Sequence of chain 1.B:
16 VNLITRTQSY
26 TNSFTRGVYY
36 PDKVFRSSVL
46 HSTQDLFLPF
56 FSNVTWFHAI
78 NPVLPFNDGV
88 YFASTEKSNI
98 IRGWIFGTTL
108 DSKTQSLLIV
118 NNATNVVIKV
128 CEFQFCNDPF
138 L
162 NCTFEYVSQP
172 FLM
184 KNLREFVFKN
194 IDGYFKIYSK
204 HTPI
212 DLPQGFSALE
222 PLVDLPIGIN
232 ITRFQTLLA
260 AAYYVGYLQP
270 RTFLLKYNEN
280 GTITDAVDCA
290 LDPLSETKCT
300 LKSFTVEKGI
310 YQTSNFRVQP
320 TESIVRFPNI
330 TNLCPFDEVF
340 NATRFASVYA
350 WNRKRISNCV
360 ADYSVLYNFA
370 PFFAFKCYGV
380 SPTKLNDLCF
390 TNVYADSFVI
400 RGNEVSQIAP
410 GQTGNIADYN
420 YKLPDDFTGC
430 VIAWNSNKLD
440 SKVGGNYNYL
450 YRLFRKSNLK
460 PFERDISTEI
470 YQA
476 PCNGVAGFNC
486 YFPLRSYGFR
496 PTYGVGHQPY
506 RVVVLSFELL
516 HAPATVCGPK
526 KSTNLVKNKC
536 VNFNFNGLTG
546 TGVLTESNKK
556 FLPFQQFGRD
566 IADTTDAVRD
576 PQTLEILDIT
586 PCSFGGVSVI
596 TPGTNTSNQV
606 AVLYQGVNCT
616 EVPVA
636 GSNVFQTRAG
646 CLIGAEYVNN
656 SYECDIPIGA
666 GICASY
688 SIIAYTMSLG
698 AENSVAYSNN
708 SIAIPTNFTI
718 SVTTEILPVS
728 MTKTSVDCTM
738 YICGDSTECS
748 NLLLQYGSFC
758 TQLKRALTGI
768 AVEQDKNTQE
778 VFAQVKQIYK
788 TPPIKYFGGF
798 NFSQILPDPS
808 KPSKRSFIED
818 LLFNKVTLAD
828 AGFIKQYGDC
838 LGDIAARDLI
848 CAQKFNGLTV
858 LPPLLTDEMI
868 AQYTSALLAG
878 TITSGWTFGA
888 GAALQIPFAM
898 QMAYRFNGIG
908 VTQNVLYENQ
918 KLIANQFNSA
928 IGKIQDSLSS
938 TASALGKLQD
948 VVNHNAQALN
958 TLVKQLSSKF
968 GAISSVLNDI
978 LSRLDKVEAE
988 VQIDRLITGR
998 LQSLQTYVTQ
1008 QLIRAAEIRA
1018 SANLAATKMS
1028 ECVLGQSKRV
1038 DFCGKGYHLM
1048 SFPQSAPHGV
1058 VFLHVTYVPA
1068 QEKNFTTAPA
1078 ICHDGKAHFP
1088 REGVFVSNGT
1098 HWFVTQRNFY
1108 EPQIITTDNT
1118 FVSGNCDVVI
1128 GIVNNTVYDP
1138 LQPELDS

Sequence of chain 1.A:
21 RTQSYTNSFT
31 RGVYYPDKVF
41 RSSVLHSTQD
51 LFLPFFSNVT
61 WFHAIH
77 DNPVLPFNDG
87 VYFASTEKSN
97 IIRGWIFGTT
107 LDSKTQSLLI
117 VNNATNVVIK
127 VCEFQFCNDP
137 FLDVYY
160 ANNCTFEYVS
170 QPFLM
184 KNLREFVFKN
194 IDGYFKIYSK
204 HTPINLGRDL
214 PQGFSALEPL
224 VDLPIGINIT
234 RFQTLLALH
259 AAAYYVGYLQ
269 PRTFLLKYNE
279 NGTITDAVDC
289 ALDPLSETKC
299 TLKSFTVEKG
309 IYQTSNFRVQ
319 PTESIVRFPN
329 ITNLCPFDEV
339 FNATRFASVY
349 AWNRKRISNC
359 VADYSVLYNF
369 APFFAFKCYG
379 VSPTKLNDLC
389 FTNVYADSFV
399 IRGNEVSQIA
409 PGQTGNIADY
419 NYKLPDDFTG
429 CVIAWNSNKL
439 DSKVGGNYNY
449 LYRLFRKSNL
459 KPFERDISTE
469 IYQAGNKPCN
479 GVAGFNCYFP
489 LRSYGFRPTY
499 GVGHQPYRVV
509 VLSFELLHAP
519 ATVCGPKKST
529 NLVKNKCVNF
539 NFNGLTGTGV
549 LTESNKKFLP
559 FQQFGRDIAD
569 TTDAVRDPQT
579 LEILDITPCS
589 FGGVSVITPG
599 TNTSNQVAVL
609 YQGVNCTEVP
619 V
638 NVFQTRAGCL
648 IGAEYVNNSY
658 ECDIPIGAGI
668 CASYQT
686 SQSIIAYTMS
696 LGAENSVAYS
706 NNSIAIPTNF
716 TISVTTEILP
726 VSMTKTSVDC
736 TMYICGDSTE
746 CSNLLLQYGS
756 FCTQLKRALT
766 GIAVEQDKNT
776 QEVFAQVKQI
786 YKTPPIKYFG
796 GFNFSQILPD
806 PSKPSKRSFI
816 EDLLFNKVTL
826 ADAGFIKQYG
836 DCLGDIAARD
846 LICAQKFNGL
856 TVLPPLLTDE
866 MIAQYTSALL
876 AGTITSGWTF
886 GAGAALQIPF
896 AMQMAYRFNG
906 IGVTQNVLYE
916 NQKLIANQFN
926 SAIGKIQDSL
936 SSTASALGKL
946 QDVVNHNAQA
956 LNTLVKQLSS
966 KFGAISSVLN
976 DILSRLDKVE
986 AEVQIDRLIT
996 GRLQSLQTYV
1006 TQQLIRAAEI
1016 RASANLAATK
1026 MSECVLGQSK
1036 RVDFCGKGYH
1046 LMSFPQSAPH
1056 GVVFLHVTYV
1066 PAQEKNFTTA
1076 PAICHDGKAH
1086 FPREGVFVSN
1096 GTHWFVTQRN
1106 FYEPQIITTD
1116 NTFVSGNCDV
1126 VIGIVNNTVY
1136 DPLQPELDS

Binding-site contacts:
Ligand atom O7 contacts residue LYS832 of chain 1.B at 3.3 Å.
Ligand atom N2 contacts residue THR615 of chain 1.A at 4.1 Å.
Ligand atom O5 contacts residue ASN613 of chain 1.A at 2.3 Å (h-bond).
Ligand atom C5 contacts residue ASN613 of chain 1.A at 3.6 Å.
Ligand atom C2 contacts residue ASN613 of chain 1.A at 2.6 Å.
Ligand atom O5 contacts residue THR615 of chain 1.A at 4.0 Å.
Ligand atom C8 contacts residue GLN641 of chain 1.A at 3.5 Å.
Ligand atom C1 contacts residue LYS832 of chain 1.B at 4.5 Å.
Ligand atom O7 contacts residue ASN613 of chain 1.A at 4.1 Å.
Ligand atom C8 contacts residue ASN613 of chain 1.A at 3.6 Å.
Ligand atom N2 contacts residue ASN613 of chain 1.A at 2.6 Å (h-bond).
Ligand atom C3 contacts residue ASN613 of chain 1.A at 3.9 Å.
Ligand atom C7 contacts residue GLN641 of chain 1.A at 4.2 Å.
Ligand atom C1 contacts residue ASN613 of chain 1.A at 1.4 Å.
Ligand atom C4 contacts residue ASN613 of chain 1.A at 4.2 Å.
Ligand atom N2 contacts residue LYS832 of chain 1.B at 4.2 Å.
Ligand atom C1 contacts residue THR615 of chain 1.A at 3.4 Å.
Ligand atom C7 contacts residue ASN613 of chain 1.A at 3.3 Å.
Ligand atom C7 contacts residue LYS832 of chain 1.B at 4.0 Å.
Ligand atom C2 contacts residue LYS832 of chain 1.B at 3.7 Å.

A small-molecule ligand and the protein it binds are described below.
Small molecule (SMILES): CC(=O)N[C@@H]1[C@@H](O)[C@H](O)[C@@H](CO)O[C@H]1O